Sequence of chain 1.D:
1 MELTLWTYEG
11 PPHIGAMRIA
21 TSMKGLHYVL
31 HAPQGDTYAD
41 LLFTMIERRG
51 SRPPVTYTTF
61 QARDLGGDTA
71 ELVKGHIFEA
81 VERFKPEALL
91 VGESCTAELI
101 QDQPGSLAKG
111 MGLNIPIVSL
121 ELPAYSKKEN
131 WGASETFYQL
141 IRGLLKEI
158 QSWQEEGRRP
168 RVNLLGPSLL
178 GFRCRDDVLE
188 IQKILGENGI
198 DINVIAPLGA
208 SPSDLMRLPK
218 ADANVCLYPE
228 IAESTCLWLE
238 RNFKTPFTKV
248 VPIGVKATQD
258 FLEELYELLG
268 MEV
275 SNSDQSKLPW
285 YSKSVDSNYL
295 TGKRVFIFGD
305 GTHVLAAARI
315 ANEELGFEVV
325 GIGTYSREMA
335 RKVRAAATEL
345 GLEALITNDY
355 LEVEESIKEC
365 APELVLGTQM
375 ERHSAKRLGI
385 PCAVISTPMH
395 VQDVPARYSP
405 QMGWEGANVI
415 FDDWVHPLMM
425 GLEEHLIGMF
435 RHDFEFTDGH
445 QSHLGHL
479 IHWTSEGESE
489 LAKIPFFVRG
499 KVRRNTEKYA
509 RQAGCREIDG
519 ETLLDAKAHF

Sequence of chain 2.C:
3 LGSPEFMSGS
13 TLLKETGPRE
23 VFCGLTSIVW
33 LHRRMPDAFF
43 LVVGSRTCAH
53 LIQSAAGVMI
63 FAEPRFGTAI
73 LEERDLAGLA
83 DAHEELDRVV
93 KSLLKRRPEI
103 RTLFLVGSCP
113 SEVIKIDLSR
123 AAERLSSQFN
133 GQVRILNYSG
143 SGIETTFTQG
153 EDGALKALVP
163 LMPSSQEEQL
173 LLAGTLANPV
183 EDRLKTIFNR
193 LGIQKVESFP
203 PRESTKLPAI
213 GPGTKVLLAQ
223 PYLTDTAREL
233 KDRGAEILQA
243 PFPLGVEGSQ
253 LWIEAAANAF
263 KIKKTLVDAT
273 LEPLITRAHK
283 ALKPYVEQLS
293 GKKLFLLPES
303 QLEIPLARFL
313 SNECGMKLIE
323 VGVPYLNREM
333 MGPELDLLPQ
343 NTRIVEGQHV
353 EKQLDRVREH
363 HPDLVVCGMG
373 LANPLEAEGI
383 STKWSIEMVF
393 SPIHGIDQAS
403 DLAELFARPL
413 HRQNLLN

Binding-site contacts:
Ligand atom C1C contacts residue ALA57 of chain 2.C at 3.6 Å (hydrophobic).
Ligand atom O1A contacts residue LEU426 of chain 1.D at 3.6 Å.
Ligand atom CMD contacts residue LEU426 of chain 1.D at 3.7 Å (hydrophobic).
Ligand atom C1B contacts residue SER56 of chain 2.C at 3.6 Å.
Ligand atom CMC contacts residue THR28 of chain 2.C at 3.5 Å.
Ligand atom C3B contacts residue LEU41 of chain 2.D at 3.6 Å (hydrophobic).
Ligand atom C2B contacts residue LEU41 of chain 2.D at 3.6 Å (hydrophobic).
Ligand atom CMB contacts residue LEU41 of chain 2.D at 3.3 Å (hydrophobic).
Ligand atom CMA contacts residue MET45 of chain 2.D at 3.5 Å (hydrophobic).
Ligand atom C2D contacts residue LEU426 of chain 1.D at 3.6 Å (hydrophobic).
Ligand atom CAD contacts residue LEU426 of chain 1.D at 3.3 Å (hydrophobic).
Ligand atom CAC contacts residue ILE388 of chain 2.C at 3.7 Å (hydrophobic).
Ligand atom CAC contacts residue PHE392 of chain 2.C at 3.6 Å (hydrophobic).
Ligand atom C2O contacts residue VAL289 of chain 1.D at 3.6 Å (hydrophobic).
Ligand atom CBC contacts residue THR28 of chain 2.C at 3.2 Å.
Ligand atom CBB contacts residue SER56 of chain 2.C at 3.4 Å.
Ligand atom C2A contacts residue MET45 of chain 2.D at 3.5 Å (hydrophobic).
Ligand atom OAD contacts residue GLY425 of chain 1.D at 3.1 Å.
Ligand atom C4B contacts residue LEU41 of chain 2.D at 3.5 Å (hydrophobic).
Ligand atom C2D contacts residue TRP386 of chain 2.C at 3.6 Å (hydrophobic).
Ligand atom CBB contacts residue LEU53 of chain 2.C at 3.3 Å (hydrophobic).
Ligand atom CMC contacts residue PHE24 of chain 2.C at 3.4 Å (hydrophobic).
Ligand atom O1D contacts residue ASP290 of chain 1.D at 3.5 Å.
Ligand atom C3A contacts residue MET45 of chain 2.D at 3.6 Å (hydrophobic).
Ligand atom O2A contacts residue GLY425 of chain 1.D at 2.6 Å (h-bond).
Ligand atom OAD contacts residue TRP386 of chain 2.C at 3.2 Å.
Ligand atom OAD contacts residue LEU426 of chain 1.D at 3.3 Å (h-bond).
Ligand atom O2A contacts residue MET424 of chain 1.D at 3.7 Å.
Ligand atom C3B contacts residue SER56 of chain 2.C at 3.5 Å.
Ligand atom CBB contacts residue TYR38 of chain 2.D at 3.5 Å (hydrophobic).
Ligand atom OAD contacts residue HIS429 of chain 1.D at 3.0 Å (h-bond).
Ligand atom CMD contacts residue TRP386 of chain 2.C at 3.5 Å (hydrophobic).
Ligand atom CAA contacts residue ASP290 of chain 1.D at 3.4 Å.
Ligand atom CAD contacts residue TRP386 of chain 2.C at 3.6 Å (hydrophobic).
Ligand atom C2B contacts residue SER56 of chain 2.C at 3.4 Å.
Ligand atom CMB contacts residue LEU42 of chain 2.D at 3.7 Å (hydrophobic).
Ligand atom CBC contacts residue VAL31 of chain 2.C at 3.6 Å (hydrophobic).
Ligand atom CGA contacts residue GLY425 of chain 1.D at 3.6 Å.
Ligand atom CHC contacts residue ALA57 of chain 2.C at 3.5 Å (hydrophobic).
Ligand atom CAD contacts residue GLY425 of chain 1.D at 3.5 Å.

This protein binds this small molecule.
Small molecule (SMILES): C=Cc1c(C)c2n3c1C=C1C(C)=C(CC)C4=[N+]1[Mg]31n3c(c(C)c5c3=C(C3=[N+]1C(=C2)C(C)=C3CCC(=O)O)[C@@H](C(=O)OC)C5=O)=C4

Sequence of chain 2.D:
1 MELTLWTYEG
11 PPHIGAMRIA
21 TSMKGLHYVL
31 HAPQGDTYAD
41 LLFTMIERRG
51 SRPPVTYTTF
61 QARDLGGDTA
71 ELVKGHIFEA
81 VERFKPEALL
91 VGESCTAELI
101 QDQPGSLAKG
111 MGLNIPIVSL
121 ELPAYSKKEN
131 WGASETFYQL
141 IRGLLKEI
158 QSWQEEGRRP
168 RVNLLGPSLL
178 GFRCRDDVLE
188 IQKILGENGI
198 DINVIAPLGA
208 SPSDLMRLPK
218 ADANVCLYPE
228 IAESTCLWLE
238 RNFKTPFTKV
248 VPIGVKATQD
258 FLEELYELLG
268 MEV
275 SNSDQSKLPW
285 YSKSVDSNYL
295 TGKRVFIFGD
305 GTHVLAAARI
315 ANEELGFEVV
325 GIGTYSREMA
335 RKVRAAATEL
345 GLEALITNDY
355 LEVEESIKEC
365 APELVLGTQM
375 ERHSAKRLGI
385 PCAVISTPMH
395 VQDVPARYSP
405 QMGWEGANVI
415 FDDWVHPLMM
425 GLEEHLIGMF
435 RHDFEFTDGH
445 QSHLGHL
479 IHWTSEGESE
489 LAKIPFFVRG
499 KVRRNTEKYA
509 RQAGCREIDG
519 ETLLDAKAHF